Sequence of chain 12.A:
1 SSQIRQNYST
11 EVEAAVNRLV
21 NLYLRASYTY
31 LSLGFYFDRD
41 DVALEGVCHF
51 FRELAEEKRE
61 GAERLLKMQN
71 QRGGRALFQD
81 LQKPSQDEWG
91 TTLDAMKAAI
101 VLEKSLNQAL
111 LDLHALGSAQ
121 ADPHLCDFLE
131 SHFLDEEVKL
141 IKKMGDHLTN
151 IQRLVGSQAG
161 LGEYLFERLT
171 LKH

A small-molecule ligand and the protein it binds are described below.
Small molecule (SMILES): Cc1ccc(C(C)C)cc1

Binding-site contacts:
Ligand atom C1 contacts residue GLU53 of chain 12.A at 3.6 Å.
Ligand atom C8 contacts residue RU1 of chain 12.C at 3.5 Å.
Ligand atom C2 contacts residue RU1 of chain 12.C at 2.6 Å.
Ligand atom C5 contacts residue HIS173 of chain 12.A at 4.2 Å.
Ligand atom C9 contacts residue RU1 of chain 12.C at 2.5 Å.
Ligand atom C10 contacts residue RU1 of chain 12.C at 2.5 Å.
Ligand atom C4 contacts residue RU1 of chain 12.C at 2.6 Å.
Ligand atom C8 contacts residue HIS49 of chain 12.A at 3.3 Å.
Ligand atom C10 contacts residue HIS173 of chain 12.A at 3.4 Å.
Ligand atom C9 contacts residue HIS173 of chain 12.A at 3.5 Å.
Ligand atom C4 contacts residue HIS49 of chain 12.A at 3.7 Å.
Ligand atom C4 contacts residue GLU53 of chain 12.A at 4.2 Å.
Ligand atom C1 contacts residue RU1 of chain 12.C at 3.6 Å.
Ligand atom C3 contacts residue HIS49 of chain 12.A at 4.1 Å.
Ligand atom C2 contacts residue GLU53 of chain 12.A at 3.5 Å.
Ligand atom C5 contacts residue RU1 of chain 12.C at 2.6 Å.
Ligand atom C2 contacts residue HIS173 of chain 12.A at 3.9 Å.
Ligand atom C6 contacts residue RU1 of chain 12.C at 3.6 Å.
Ligand atom C9 contacts residue HIS49 of chain 12.A at 4.2 Å.
Ligand atom C6 contacts residue HIS49 of chain 12.A at 3.9 Å.
Ligand atom C8 contacts residue HIS173 of chain 12.A at 3.8 Å.
Ligand atom C10 contacts residue GLU53 of chain 12.A at 4.0 Å.
Ligand atom C3 contacts residue GLU53 of chain 12.A at 3.6 Å.
Ligand atom C5 contacts residue HIS49 of chain 12.A at 3.8 Å.
Ligand atom C3 contacts residue RU1 of chain 12.C at 2.6 Å.